Binding-site contacts:
Ligand atom C2 contacts residue ALA45 of chain 1.A at 3.8 Å (hydrophobic).
Ligand atom OAW contacts residue PRO100 of chain 1.A at 3.5 Å.
Ligand atom N1 contacts residue ALA45 of chain 1.A at 3.5 Å.
Ligand atom C6 contacts residue LEU146 of chain 1.A at 3.6 Å (hydrophobic).
Ligand atom CAI contacts residue MET93 of chain 1.A at 3.5 Å (hydrophobic).
Ligand atom CAB contacts residue GLY99 of chain 1.A at 3.7 Å.
Ligand atom CAG contacts residue GLY99 of chain 1.A at 3.7 Å.
Ligand atom NBH contacts residue ASP157 of chain 1.A at 2.9 Å (salt-bridge).
Ligand atom NBI contacts residue VAL30 of chain 1.A at 4.0 Å.
Ligand atom NAV contacts residue MET95 of chain 1.A at 3.4 Å (h-bond).
Ligand atom N3 contacts residue LEU146 of chain 1.A at 3.6 Å.
Ligand atom CBA contacts residue ALA96 of chain 1.A at 3.7 Å (hydrophobic).
Ligand atom CAB contacts residue GLU97 of chain 1.A at 3.8 Å.
Ligand atom C4 contacts residue ALA45 of chain 1.A at 3.9 Å (hydrophobic).
Ligand atom CAR contacts residue ASP157 of chain 1.A at 3.4 Å.
Ligand atom CAS contacts residue ASP157 of chain 1.A at 3.4 Å.
Ligand atom OAD contacts residue ARG143 of chain 1.A at 3.0 Å (salt-bridge).
Ligand atom CAY contacts residue GLY99 of chain 1.A at 3.5 Å.
Ligand atom CBF contacts residue ARG143 of chain 1.A at 3.5 Å.
Ligand atom N1 contacts residue LEU146 of chain 1.A at 3.8 Å.
Ligand atom C5 contacts residue LEU146 of chain 1.A at 3.4 Å (hydrophobic).
Ligand atom C4 contacts residue LEU146 of chain 1.A at 3.5 Å (hydrophobic).
Ligand atom NAV contacts residue ALA96 of chain 1.A at 3.2 Å (h-bond).
Ligand atom CBF contacts residue ASN144 of chain 1.A at 3.5 Å.
Ligand atom CAG contacts residue ALA96 of chain 1.A at 3.5 Å (hydrophobic).
Ligand atom CAN contacts residue LEU22 of chain 1.A at 3.2 Å (hydrophobic).
Ligand atom CAQ contacts residue ASP157 of chain 1.A at 3.7 Å.
Ligand atom C6 contacts residue GLU94 of chain 1.A at 3.4 Å.
Ligand atom CBF contacts residue ASP157 of chain 1.A at 3.6 Å.
Ligand atom NBI contacts residue LEU146 of chain 1.A at 3.9 Å.
Ligand atom C2 contacts residue MET95 of chain 1.A at 3.9 Å (hydrophobic).
Ligand atom N1 contacts residue MET95 of chain 1.A at 3.8 Å.
Ligand atom N1 contacts residue ALA96 of chain 1.A at 3.4 Å (h-bond).
Ligand atom CAZ contacts residue PRO100 of chain 1.A at 3.8 Å (hydrophobic).
Ligand atom C2 contacts residue LEU146 of chain 1.A at 3.8 Å (hydrophobic).
Ligand atom C6 contacts residue ALA45 of chain 1.A at 3.4 Å (hydrophobic).
Ligand atom CBE contacts residue PRO100 of chain 1.A at 3.6 Å (hydrophobic).
Ligand atom CBB contacts residue ASP157 of chain 1.A at 3.9 Å.
Ligand atom CAM contacts residue LEU22 of chain 1.A at 3.5 Å (hydrophobic).
Ligand atom C5 contacts residue ALA45 of chain 1.A at 3.6 Å (hydrophobic).

This small molecule binds to this protein.
Small molecule (SMILES): Cc1cn(-c2ccnc(Nc3cc(C)c(OCCN4CCCC4)c(C)c3)n2)cc1CN1CC(O)C1

Sequence of chain 1.A:
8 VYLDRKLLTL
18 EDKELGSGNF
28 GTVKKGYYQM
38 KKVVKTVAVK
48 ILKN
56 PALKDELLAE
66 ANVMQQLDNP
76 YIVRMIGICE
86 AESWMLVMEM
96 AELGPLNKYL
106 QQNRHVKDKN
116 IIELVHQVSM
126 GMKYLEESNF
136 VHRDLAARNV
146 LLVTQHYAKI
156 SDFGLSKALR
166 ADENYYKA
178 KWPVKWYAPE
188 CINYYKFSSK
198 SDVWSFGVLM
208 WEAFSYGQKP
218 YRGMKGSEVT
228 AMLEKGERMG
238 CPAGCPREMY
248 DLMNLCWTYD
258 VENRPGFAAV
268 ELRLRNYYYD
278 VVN